Sequence of chain 2.K:
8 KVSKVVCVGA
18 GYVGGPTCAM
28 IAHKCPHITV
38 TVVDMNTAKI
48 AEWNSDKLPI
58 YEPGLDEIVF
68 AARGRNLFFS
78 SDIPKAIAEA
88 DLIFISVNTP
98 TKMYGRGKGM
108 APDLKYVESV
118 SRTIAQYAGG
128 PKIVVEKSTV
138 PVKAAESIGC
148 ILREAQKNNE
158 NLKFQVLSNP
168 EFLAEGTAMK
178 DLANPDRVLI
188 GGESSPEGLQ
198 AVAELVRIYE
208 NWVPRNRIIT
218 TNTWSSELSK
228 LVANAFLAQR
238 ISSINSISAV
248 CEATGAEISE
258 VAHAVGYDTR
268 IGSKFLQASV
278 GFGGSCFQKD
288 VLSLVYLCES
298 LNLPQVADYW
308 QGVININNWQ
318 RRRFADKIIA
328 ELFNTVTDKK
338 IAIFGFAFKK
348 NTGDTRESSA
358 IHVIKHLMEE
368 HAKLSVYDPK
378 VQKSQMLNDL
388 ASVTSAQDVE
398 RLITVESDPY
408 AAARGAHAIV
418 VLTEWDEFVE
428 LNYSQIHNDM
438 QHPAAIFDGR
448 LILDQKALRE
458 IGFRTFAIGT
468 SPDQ

The small molecule below binds the protein below.
Small molecule (SMILES): O=c1ccn([C@@H]2O[C@H](CO[P](=O)(O)O[P](=O)(O)O[C@H]3OC[C@@H](O)[C@H](O)[C@H]3O)[C@@H](O)[C@H]2O)c(=O)[nH]1

Binding-site contacts:
Ligand atom C1D contacts residue ASP41 of chain 2.K at 3.3 Å.
Ligand atom C2' contacts residue THR136 of chain 2.K at 3.2 Å.
Ligand atom O2B contacts residue ARG353 of chain 2.K at 2.9 Å (salt-bridge).
Ligand atom O2A contacts residue ASN95 of chain 2.K at 2.6 Å (h-bond).
Ligand atom O2 contacts residue MET42 of chain 2.K at 3.3 Å (h-bond).
Ligand atom O5' contacts residue ARG353 of chain 2.K at 3.1 Å (salt-bridge).
Ligand atom C3D contacts residue ASP41 of chain 2.K at 3.6 Å.
Ligand atom C6 contacts residue ASN95 of chain 2.K at 3.3 Å.
Ligand atom C5D contacts residue ASN95 of chain 2.K at 3.3 Å.
Ligand atom O2' contacts residue THR136 of chain 2.K at 2.9 Å (h-bond).
Ligand atom O3D contacts residue ASP41 of chain 2.K at 2.8 Å (salt-bridge).
Ligand atom C5 contacts residue TYR113 of chain 2.K at 3.5 Å (hydrophobic).
Ligand atom O3B contacts residue VAL20 of chain 2.K at 3.6 Å.
Ligand atom O1A contacts residue TYR19 of chain 2.K at 3.2 Å (h-bond).
Ligand atom C4 contacts residue MET42 of chain 2.K at 3.5 Å (hydrophobic).
Ligand atom O2D contacts residue ASP41 of chain 2.K at 2.7 Å (salt-bridge).
Ligand atom O3' contacts residue SER135 of chain 2.K at 3.5 Å.
Ligand atom C2 contacts residue MET42 of chain 2.K at 3.5 Å (hydrophobic).
Ligand atom C2D contacts residue ASP41 of chain 2.K at 3.7 Å.
Ligand atom O4' contacts residue THR96 of chain 2.K at 2.9 Å (h-bond).
Ligand atom PA contacts residue ASN95 of chain 2.K at 3.6 Å.
Ligand atom O3A contacts residue ARG353 of chain 2.K at 3.3 Å (salt-bridge).
Ligand atom C2D contacts residue ASN95 of chain 2.K at 3.5 Å.
Ligand atom O1A contacts residue GLY18 of chain 2.K at 3.4 Å.
Ligand atom O1B contacts residue TYR19 of chain 2.K at 3.4 Å (h-bond).
Ligand atom O5D contacts residue GLY18 of chain 2.K at 3.4 Å.
Ligand atom O5' contacts residue SER282 of chain 2.K at 3.5 Å (h-bond).
Ligand atom O3A contacts residue ASN95 of chain 2.K at 3.6 Å.
Ligand atom O3' contacts residue THR96 of chain 2.K at 3.6 Å (h-bond).
Ligand atom O1B contacts residue VAL20 of chain 2.K at 3.1 Å (h-bond).
Ligand atom O3D contacts residue LYS46 of chain 2.K at 3.1 Å (salt-bridge).
Ligand atom O4 contacts residue TYR113 of chain 2.K at 3.4 Å.
Ligand atom C5' contacts residue ARG353 of chain 2.K at 3.6 Å.
Ligand atom O2' contacts residue VAL20 of chain 2.K at 3.5 Å.
Ligand atom C3D contacts residue ASN95 of chain 2.K at 3.7 Å.
Ligand atom O2' contacts residue SER135 of chain 2.K at 3.2 Å.
Ligand atom O2B contacts residue TYR19 of chain 2.K at 3.5 Å.
Ligand atom N3 contacts residue MET42 of chain 2.K at 3.6 Å.
Ligand atom O2D contacts residue MET42 of chain 2.K at 3.6 Å.
Ligand atom O4' contacts residue ASN95 of chain 2.K at 3.7 Å.